Sequence of chain 1.L:
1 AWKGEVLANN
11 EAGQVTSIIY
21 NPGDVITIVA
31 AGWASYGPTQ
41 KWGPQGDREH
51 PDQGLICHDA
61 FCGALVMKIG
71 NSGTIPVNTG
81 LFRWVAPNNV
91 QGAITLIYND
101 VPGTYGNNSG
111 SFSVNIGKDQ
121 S

This protein binds this small molecule.
Small molecule (SMILES): O=C1C=C/C(=C(/c2ccc(O)c(Cl)c2)c2ccccc2S(=O)(=O)O)C=C1Cl

Binding-site contacts:
Ligand atom O1 contacts residue HIS50 of chain 1.L at 3.8 Å.
Ligand atom CAR contacts residue HIS50 of chain 1.L at 4.0 Å.
Ligand atom O1 contacts residue GAL1 of chain 1.VA at 1.4 Å.
Ligand atom O1 contacts residue TYR36 of chain 1.L at 3.9 Å.
Ligand atom OBL contacts residue HIS50 of chain 1.L at 4.5 Å.
Ligand atom SBA contacts residue PRO51 of chain 1.L at 4.2 Å.
Ligand atom CLA contacts residue PRO38 of chain 1.L at 3.7 Å.
Ligand atom OBL contacts residue PRO51 of chain 1.L at 4.3 Å.
Ligand atom CLA contacts residue GAL1 of chain 1.VA at 3.9 Å.
Ligand atom CAP contacts residue HIS50 of chain 1.L at 3.7 Å.
Ligand atom CAO contacts residue GAL1 of chain 1.VA at 3.4 Å.
Ligand atom OBJ contacts residue PRO51 of chain 1.L at 3.8 Å.
Ligand atom CAQ contacts residue GAL1 of chain 1.VA at 2.8 Å.
Ligand atom CAP contacts residue GAL1 of chain 1.VA at 2.3 Å.
Ligand atom SBA contacts residue HIS50 of chain 1.L at 4.3 Å.
Ligand atom OBL contacts residue GLN53 of chain 1.L at 4.4 Å.
Ligand atom CAR contacts residue GLN53 of chain 1.L at 4.3 Å.
Ligand atom CAR contacts residue GAL1 of chain 1.VA at 4.1 Å.
Ligand atom OBK contacts residue PRO51 of chain 1.L at 3.6 Å.
Ligand atom OBJ contacts residue HIS50 of chain 1.L at 3.0 Å (h-bond).
Ligand atom CAQ contacts residue GLN53 of chain 1.L at 3.7 Å.
Ligand atom CAQ contacts residue HIS50 of chain 1.L at 3.3 Å.